Sequence of chain 1.B:
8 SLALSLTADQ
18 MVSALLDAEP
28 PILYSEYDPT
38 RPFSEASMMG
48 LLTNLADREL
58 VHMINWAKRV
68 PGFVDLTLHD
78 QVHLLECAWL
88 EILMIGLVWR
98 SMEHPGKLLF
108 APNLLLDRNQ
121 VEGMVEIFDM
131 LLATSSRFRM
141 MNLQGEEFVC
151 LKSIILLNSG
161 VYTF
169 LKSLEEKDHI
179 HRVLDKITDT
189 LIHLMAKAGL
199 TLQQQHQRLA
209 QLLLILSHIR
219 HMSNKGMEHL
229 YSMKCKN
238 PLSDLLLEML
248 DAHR

A protein and the small-molecule ligand that binds it are described below.
Small molecule (SMILES): CC(C)=CCn1nc2c(C(F)(F)F)cccc2c1-c1ccc(O)cc1O

Binding-site contacts:
Ligand atom C02 contacts residue PHE107 of chain 1.B at 4.1 Å (hydrophobic).
Ligand atom C26 contacts residue LEU228 of chain 1.B at 3.7 Å (hydrophobic).
Ligand atom F16 contacts residue HIS227 of chain 1.B at 3.7 Å.
Ligand atom C06 contacts residue LEU90 of chain 1.B at 3.5 Å (hydrophobic).
Ligand atom N20 contacts residue LEU228 of chain 1.B at 3.8 Å.
Ligand atom C26 contacts residue THR50 of chain 1.B at 3.6 Å.
Ligand atom F15 contacts residue GLY224 of chain 1.B at 3.3 Å.
Ligand atom C07 contacts residue LEU90 of chain 1.B at 4.0 Å (hydrophobic).
Ligand atom F16 contacts residue LEU228 of chain 1.B at 3.2 Å.
Ligand atom C18 contacts residue LEU131 of chain 1.B at 3.8 Å (hydrophobic).
Ligand atom C25 contacts residue THR50 of chain 1.B at 3.5 Å.
Ligand atom C19 contacts residue PHE107 of chain 1.B at 3.7 Å (hydrophobic).
Ligand atom C12 contacts residue MET124 of chain 1.B at 4.1 Å (hydrophobic).
Ligand atom C17 contacts residue MET124 of chain 1.B at 3.8 Å (hydrophobic).
Ligand atom C03 contacts residue PHE107 of chain 1.B at 3.9 Å (hydrophobic).
Ligand atom C17 contacts residue ILE127 of chain 1.B at 3.9 Å (hydrophobic).
Ligand atom O01 contacts residue ALA53 of chain 1.B at 3.5 Å.
Ligand atom C03 contacts residue GLU56 of chain 1.B at 3.4 Å.
Ligand atom F14 contacts residue ILE127 of chain 1.B at 3.3 Å.
Ligand atom F16 contacts residue MET124 of chain 1.B at 3.5 Å.
Ligand atom C04 contacts residue GLU56 of chain 1.B at 3.3 Å.
Ligand atom C22 contacts residue LEU87 of chain 1.B at 3.7 Å (hydrophobic).
Ligand atom O05 contacts residue ARG97 of chain 1.B at 3.1 Å (salt-bridge).
Ligand atom N21 contacts residue LEU87 of chain 1.B at 3.9 Å.
Ligand atom C25 contacts residue LEU49 of chain 1.B at 3.6 Å (hydrophobic).
Ligand atom C22 contacts residue ALA53 of chain 1.B at 3.8 Å (hydrophobic).
Ligand atom C13 contacts residue MET124 of chain 1.B at 3.8 Å (hydrophobic).
Ligand atom C02 contacts residue LEU49 of chain 1.B at 4.0 Å (hydrophobic).
Ligand atom C06 contacts residue LEU94 of chain 1.B at 3.9 Å (hydrophobic).
Ligand atom C24 contacts residue THR50 of chain 1.B at 4.1 Å.
Ligand atom F14 contacts residue MET124 of chain 1.B at 3.4 Å.
Ligand atom C23 contacts residue LEU228 of chain 1.B at 3.8 Å (hydrophobic).
Ligand atom F15 contacts residue LEU228 of chain 1.B at 3.2 Å.
Ligand atom C02 contacts residue ALA53 of chain 1.B at 3.9 Å (hydrophobic).
Ligand atom O01 contacts residue LEU49 of chain 1.B at 2.8 Å (h-bond).
Ligand atom O05 contacts residue GLU56 of chain 1.B at 2.5 Å (salt-bridge).
Ligand atom C13 contacts residue LEU228 of chain 1.B at 3.8 Å (hydrophobic).
Ligand atom F14 contacts residue HIS227 of chain 1.B at 3.6 Å.
Ligand atom C26 contacts residue LEU239 of chain 1.B at 3.9 Å (hydrophobic).
Ligand atom C03 contacts residue ALA53 of chain 1.B at 4.0 Å (hydrophobic).